Sequence of chain 1.C:
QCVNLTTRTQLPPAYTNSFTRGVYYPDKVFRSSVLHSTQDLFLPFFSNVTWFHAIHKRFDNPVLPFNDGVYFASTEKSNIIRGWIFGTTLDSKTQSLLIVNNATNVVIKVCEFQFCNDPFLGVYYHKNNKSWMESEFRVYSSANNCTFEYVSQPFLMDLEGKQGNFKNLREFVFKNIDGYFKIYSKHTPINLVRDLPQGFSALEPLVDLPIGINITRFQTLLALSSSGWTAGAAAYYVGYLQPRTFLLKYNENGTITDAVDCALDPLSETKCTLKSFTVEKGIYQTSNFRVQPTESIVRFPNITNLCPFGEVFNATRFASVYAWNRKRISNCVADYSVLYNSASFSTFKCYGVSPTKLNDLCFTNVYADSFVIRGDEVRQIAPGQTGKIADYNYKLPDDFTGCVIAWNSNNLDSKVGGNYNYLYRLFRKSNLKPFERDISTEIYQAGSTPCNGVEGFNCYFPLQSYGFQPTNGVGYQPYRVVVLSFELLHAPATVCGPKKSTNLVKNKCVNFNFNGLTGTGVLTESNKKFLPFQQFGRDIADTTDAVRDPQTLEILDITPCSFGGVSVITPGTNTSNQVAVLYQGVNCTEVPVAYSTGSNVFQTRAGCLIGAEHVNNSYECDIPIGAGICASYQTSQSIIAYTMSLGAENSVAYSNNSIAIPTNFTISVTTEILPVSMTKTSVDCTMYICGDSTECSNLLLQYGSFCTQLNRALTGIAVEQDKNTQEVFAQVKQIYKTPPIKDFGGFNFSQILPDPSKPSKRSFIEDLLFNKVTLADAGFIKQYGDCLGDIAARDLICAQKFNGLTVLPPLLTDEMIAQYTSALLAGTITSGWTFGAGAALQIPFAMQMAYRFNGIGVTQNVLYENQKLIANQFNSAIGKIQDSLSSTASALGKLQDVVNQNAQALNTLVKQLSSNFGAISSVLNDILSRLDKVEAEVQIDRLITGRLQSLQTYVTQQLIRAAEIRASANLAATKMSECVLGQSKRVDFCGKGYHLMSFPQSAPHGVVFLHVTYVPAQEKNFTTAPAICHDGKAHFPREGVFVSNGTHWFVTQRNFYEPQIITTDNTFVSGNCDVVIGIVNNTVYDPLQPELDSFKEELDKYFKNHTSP

Binding-site contacts:
Ligand atom C8 contacts residue ASN280 of chain 1.C at 3.6 Å.
Ligand atom O5 contacts residue ASN282 of chain 1.C at 2.2 Å (h-bond).
Ligand atom C5 contacts residue ASN282 of chain 1.C at 3.6 Å.
Ligand atom C4 contacts residue ASN282 of chain 1.C at 4.3 Å.
Ligand atom O6 contacts residue ASN282 of chain 1.C at 4.5 Å.
Ligand atom O7 contacts residue ASN282 of chain 1.C at 3.9 Å.
Ligand atom C7 contacts residue ASN282 of chain 1.C at 3.7 Å.
Ligand atom C1 contacts residue ASN282 of chain 1.C at 1.7 Å.
Ligand atom C2 contacts residue ASN282 of chain 1.C at 2.8 Å.
Ligand atom C8 contacts residue ASN282 of chain 1.C at 4.2 Å.
Ligand atom C3 contacts residue ASN282 of chain 1.C at 4.0 Å.
Ligand atom N2 contacts residue ASN282 of chain 1.C at 3.3 Å (h-bond).
Ligand atom C8 contacts residue THR284 of chain 1.C at 3.7 Å.

The small molecule below binds the protein below.
Small molecule (SMILES): CC(=O)N[C@@H]1[C@@H](O)[C@H](O)[C@@H](CO)O[C@H]1O